Sequence of chain 1.B:
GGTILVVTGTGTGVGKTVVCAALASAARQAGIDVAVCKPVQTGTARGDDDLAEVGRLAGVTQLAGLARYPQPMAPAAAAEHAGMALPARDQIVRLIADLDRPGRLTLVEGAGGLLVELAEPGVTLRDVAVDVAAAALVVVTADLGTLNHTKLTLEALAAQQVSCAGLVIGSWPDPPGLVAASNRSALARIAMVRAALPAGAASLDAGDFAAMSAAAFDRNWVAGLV

Binding-site contacts:
Ligand atom O16 contacts residue GLY118 of chain 1.B at 3.2 Å (h-bond).
Ligand atom C13 contacts residue L1V1 of chain 1.H at 0.4 Å.
Ligand atom O20 contacts residue LEU153 of chain 1.A at 3.4 Å (h-bond).
Ligand atom C09 contacts residue SO41 of chain 1.J at 3.3 Å.
Ligand atom O20 contacts residue THR152 of chain 1.A at 3.4 Å (h-bond).
Ligand atom O15 contacts residue LYS22 of chain 1.B at 3.1 Å (salt-bridge).
Ligand atom C12 contacts residue L1V1 of chain 1.H at 0.8 Å.
Ligand atom C01 contacts residue L1V1 of chain 1.H at 0.2 Å.
Ligand atom O19 contacts residue ASN154 of chain 1.A at 2.9 Å (h-bond).
Ligand atom C06 contacts residue L1V1 of chain 1.H at 0.3 Å.
Ligand atom C03 contacts residue LEU150 of chain 1.A at 3.4 Å (hydrophobic).
Ligand atom O17 contacts residue SO41 of chain 1.J at 3.4 Å (h-bond).
Ligand atom C03 contacts residue L1V1 of chain 1.H at 0.4 Å.
Ligand atom O20 contacts residue GLY151 of chain 1.A at 2.8 Å (h-bond).
Ligand atom C12 contacts residue THR48 of chain 1.B at 3.1 Å.
Ligand atom O17 contacts residue GLY118 of chain 1.B at 3.5 Å (h-bond).
Ligand atom C05 contacts residue L1V1 of chain 1.H at 0.4 Å.
Ligand atom O17 contacts residue L1V1 of chain 1.H at 0.3 Å (h-bond).
Ligand atom O15 contacts residue L1V1 of chain 1.H at 0.2 Å (h-bond).
Ligand atom O17 contacts residue LYS22 of chain 1.B at 3.1 Å (salt-bridge).
Ligand atom C02 contacts residue L1V1 of chain 1.H at 0.1 Å.
Ligand atom O20 contacts residue L1V1 of chain 1.H at 0.4 Å (h-bond).
Ligand atom O19 contacts residue L1V1 of chain 1.H at 0.2 Å (h-bond).
Ligand atom C18 contacts residue L1V1 of chain 1.H at 0.2 Å.
Ligand atom O16 contacts residue ALA117 of chain 1.B at 2.9 Å.
Ligand atom C09 contacts residue L1V1 of chain 1.H at 0.1 Å.
Ligand atom C11 contacts residue L1V1 of chain 1.H at 0.7 Å.
Ligand atom C13 contacts residue PRO78 of chain 1.B at 3.4 Å (hydrophobic).
Ligand atom C04 contacts residue L1V1 of chain 1.H at 0.5 Å.
Ligand atom O15 contacts residue THR18 of chain 1.B at 2.6 Å (h-bond).
Ligand atom O15 contacts residue GLY118 of chain 1.B at 3.0 Å (h-bond).
Ligand atom C07 contacts residue L1V1 of chain 1.H at 0.5 Å.
Ligand atom C10 contacts residue L1V1 of chain 1.H at 1.0 Å.
Ligand atom C06 contacts residue GLY118 of chain 1.B at 3.4 Å.
Ligand atom C14 contacts residue L1V1 of chain 1.H at 1.3 Å.
Ligand atom C12 contacts residue MET79 of chain 1.B at 3.2 Å (hydrophobic).
Ligand atom C11 contacts residue THR18 of chain 1.B at 3.4 Å.
Ligand atom O16 contacts residue L1V1 of chain 1.H at 0.7 Å (h-bond).
Ligand atom C08 contacts residue L1V1 of chain 1.H at 0.4 Å.
Ligand atom C18 contacts residue GLY151 of chain 1.A at 3.3 Å.

Sequence of chain 1.A:
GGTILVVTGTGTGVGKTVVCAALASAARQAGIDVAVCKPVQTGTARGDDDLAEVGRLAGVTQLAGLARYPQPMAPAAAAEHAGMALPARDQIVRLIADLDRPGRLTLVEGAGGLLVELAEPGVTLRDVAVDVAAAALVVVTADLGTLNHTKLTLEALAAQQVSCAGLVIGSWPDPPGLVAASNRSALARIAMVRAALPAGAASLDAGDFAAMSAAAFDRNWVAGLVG

The protein below binds the small molecule below.
Small molecule (SMILES): O=C(O)C[C@H]1CCC[C@@H]1C(=O)c1ccc(C(=O)O)cc1